Binding-site contacts:
Ligand atom OAD contacts residue ARG51 of chain 1.A at 3.4 Å (salt-bridge).
Ligand atom OAX contacts residue VAL143 of chain 1.A at 3.5 Å.
Ligand atom CAW contacts residue PHE28 of chain 1.A at 3.6 Å (hydrophobic).
Ligand atom CAP contacts residue LEU170 of chain 1.A at 3.8 Å (hydrophobic).
Ligand atom OAC contacts residue ARG51 of chain 1.A at 2.8 Å (salt-bridge).
Ligand atom CAQ contacts residue LEU170 of chain 1.A at 3.7 Å (hydrophobic).
Ligand atom CAI contacts residue VAL43 of chain 1.A at 3.4 Å (hydrophobic).
Ligand atom OAD contacts residue ASP54 of chain 1.A at 3.4 Å.
Ligand atom CAG contacts residue VAL43 of chain 1.A at 3.7 Å (hydrophobic).
Ligand atom CBC contacts residue VAL143 of chain 1.A at 3.8 Å (hydrophobic).
Ligand atom CAS contacts residue VAL139 of chain 1.A at 3.9 Å (hydrophobic).
Ligand atom OAA contacts residue ARG51 of chain 1.A at 3.2 Å (salt-bridge).
Ligand atom CAY contacts residue GLN171 of chain 1.A at 3.7 Å.
Ligand atom CAH contacts residue VAL143 of chain 1.A at 3.7 Å (hydrophobic).
Ligand atom CAI contacts residue MET21 of chain 1.A at 3.4 Å (hydrophobic).
Ligand atom OAB contacts residue ASN174 of chain 1.A at 3.2 Å (h-bond).
Ligand atom CAK contacts residue GLY144 of chain 1.A at 3.6 Å.
Ligand atom CAS contacts residue ALA140 of chain 1.A at 3.6 Å (hydrophobic).
Ligand atom CAR contacts residue GLY167 of chain 1.A at 3.4 Å.
Ligand atom CAU contacts residue VAL139 of chain 1.A at 3.5 Å (hydrophobic).
Ligand atom CAK contacts residue GLY167 of chain 1.A at 3.5 Å.
Ligand atom CAR contacts residue GLY144 of chain 1.A at 3.6 Å.
Ligand atom CAL contacts residue GLN171 of chain 1.A at 3.8 Å.
Ligand atom CAM contacts residue TYR47 of chain 1.A at 3.9 Å (hydrophobic).
Ligand atom CAO contacts residue GLN171 of chain 1.A at 3.1 Å.
Ligand atom SBF contacts residue ARG51 of chain 1.A at 3.7 Å.
Ligand atom CAY contacts residue ALA140 of chain 1.A at 3.6 Å (hydrophobic).
Ligand atom CAM contacts residue VAL143 of chain 1.A at 3.5 Å (hydrophobic).
Ligand atom CAV contacts residue ASP54 of chain 1.A at 2.9 Å.
Ligand atom CBA contacts residue ALA140 of chain 1.A at 3.8 Å (hydrophobic).
Ligand atom OAB contacts residue MG1 of chain 1.C at 3.8 Å.
Ligand atom CAG contacts residue TYR47 of chain 1.A at 3.6 Å (hydrophobic).
Ligand atom CAH contacts residue TYR47 of chain 1.A at 3.6 Å (hydrophobic).
Ligand atom CAJ contacts residue LEU166 of chain 1.A at 3.8 Å (hydrophobic).
Ligand atom CAL contacts residue LEU170 of chain 1.A at 3.7 Å (hydrophobic).
Ligand atom CAU contacts residue GLN171 of chain 1.A at 3.5 Å.
Ligand atom CAN contacts residue PHE32 of chain 1.A at 3.6 Å (hydrophobic).
Ligand atom CAR contacts residue ALA140 of chain 1.A at 3.4 Å (hydrophobic).
Ligand atom CAT contacts residue ASP54 of chain 1.A at 3.7 Å.
Ligand atom CAJ contacts residue LEU170 of chain 1.A at 3.7 Å (hydrophobic).

Sequence of chain 1.A:
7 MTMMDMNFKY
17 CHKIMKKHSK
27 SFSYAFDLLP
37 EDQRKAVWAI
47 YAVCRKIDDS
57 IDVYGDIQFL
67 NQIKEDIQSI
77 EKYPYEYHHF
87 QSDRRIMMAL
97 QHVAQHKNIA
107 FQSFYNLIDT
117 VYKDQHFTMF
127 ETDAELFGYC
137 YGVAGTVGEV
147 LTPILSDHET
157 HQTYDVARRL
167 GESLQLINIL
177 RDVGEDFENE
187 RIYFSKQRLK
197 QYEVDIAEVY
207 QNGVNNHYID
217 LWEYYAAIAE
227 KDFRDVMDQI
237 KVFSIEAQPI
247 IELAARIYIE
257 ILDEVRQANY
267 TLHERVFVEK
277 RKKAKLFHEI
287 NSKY

The protein below binds the small molecule below.
Small molecule (SMILES): O=P(O)(O)[C@@H](CCCc1cccc(Oc2ccccc2Cc2ccccc2)c1)S(=O)(=O)O